Binding-site contacts:
Ligand atom O5 contacts residue ASN230 of chain 1.A at 2.4 Å (h-bond).
Ligand atom C8 contacts residue THR190 of chain 1.A at 3.4 Å.
Ligand atom C7 contacts residue LEU227 of chain 1.A at 4.1 Å (hydrophobic).
Ligand atom C3 contacts residue ASN230 of chain 1.A at 3.8 Å.
Ligand atom N2 contacts residue ASN230 of chain 1.A at 2.9 Å (h-bond).
Ligand atom C2 contacts residue ASN230 of chain 1.A at 2.5 Å.
Ligand atom O5 contacts residue GLU231 of chain 1.A at 4.3 Å.
Ligand atom C8 contacts residue LEU227 of chain 1.A at 4.0 Å (hydrophobic).
Ligand atom C5 contacts residue TYR234 of chain 1.A at 3.6 Å (hydrophobic).
Ligand atom O7 contacts residue ASN230 of chain 1.A at 3.9 Å.
Ligand atom C7 contacts residue ASN230 of chain 1.A at 3.6 Å.
Ligand atom C4 contacts residue ASN230 of chain 1.A at 4.2 Å.
Ligand atom C6 contacts residue TYR234 of chain 1.A at 3.6 Å (hydrophobic).
Ligand atom C5 contacts residue ASN230 of chain 1.A at 3.7 Å.
Ligand atom C1 contacts residue TYR234 of chain 1.A at 3.6 Å (hydrophobic).
Ligand atom O7 contacts residue THR189 of chain 1.A at 4.3 Å.
Ligand atom O5 contacts residue TYR234 of chain 1.A at 3.4 Å.
Ligand atom C1 contacts residue ASN230 of chain 1.A at 1.4 Å.
Ligand atom O7 contacts residue LEU227 of chain 1.A at 3.6 Å.

A protein and the small-molecule ligand that binds it are described below.
Small molecule (SMILES): CC(=O)N[C@@H]1[C@@H](O)[C@H](O)[C@@H](CO)O[C@H]1O

Sequence of chain 1.A:
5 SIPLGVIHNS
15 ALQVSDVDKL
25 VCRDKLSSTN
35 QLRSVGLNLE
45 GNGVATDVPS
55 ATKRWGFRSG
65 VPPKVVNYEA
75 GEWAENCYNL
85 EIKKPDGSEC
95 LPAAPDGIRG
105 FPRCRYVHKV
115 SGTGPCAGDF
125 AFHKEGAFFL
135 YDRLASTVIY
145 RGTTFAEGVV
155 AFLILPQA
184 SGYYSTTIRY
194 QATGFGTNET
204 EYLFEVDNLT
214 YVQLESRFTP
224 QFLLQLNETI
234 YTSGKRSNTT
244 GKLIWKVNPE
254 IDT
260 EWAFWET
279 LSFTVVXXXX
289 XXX